This protein binds this small molecule.
Small molecule (SMILES): CC(=O)N[C@H]1[C@H](O[C@H]2[C@H](O)[C@@H](NC(C)=O)CO[C@@H]2CO)O[C@H](CO)[C@@H](O[C@@H]2O[C@H](CO[C@H]3O[C@H](CO)[C@@H](O)[C@H](O)[C@@H]3O)[C@@H](O)[C@H](O[C@H]3O[C@H](CO)[C@@H](O)[C@H](O)[C@@H]3O)[C@@H]2O)[C@@H]1O

Sequence of chain 1.C:
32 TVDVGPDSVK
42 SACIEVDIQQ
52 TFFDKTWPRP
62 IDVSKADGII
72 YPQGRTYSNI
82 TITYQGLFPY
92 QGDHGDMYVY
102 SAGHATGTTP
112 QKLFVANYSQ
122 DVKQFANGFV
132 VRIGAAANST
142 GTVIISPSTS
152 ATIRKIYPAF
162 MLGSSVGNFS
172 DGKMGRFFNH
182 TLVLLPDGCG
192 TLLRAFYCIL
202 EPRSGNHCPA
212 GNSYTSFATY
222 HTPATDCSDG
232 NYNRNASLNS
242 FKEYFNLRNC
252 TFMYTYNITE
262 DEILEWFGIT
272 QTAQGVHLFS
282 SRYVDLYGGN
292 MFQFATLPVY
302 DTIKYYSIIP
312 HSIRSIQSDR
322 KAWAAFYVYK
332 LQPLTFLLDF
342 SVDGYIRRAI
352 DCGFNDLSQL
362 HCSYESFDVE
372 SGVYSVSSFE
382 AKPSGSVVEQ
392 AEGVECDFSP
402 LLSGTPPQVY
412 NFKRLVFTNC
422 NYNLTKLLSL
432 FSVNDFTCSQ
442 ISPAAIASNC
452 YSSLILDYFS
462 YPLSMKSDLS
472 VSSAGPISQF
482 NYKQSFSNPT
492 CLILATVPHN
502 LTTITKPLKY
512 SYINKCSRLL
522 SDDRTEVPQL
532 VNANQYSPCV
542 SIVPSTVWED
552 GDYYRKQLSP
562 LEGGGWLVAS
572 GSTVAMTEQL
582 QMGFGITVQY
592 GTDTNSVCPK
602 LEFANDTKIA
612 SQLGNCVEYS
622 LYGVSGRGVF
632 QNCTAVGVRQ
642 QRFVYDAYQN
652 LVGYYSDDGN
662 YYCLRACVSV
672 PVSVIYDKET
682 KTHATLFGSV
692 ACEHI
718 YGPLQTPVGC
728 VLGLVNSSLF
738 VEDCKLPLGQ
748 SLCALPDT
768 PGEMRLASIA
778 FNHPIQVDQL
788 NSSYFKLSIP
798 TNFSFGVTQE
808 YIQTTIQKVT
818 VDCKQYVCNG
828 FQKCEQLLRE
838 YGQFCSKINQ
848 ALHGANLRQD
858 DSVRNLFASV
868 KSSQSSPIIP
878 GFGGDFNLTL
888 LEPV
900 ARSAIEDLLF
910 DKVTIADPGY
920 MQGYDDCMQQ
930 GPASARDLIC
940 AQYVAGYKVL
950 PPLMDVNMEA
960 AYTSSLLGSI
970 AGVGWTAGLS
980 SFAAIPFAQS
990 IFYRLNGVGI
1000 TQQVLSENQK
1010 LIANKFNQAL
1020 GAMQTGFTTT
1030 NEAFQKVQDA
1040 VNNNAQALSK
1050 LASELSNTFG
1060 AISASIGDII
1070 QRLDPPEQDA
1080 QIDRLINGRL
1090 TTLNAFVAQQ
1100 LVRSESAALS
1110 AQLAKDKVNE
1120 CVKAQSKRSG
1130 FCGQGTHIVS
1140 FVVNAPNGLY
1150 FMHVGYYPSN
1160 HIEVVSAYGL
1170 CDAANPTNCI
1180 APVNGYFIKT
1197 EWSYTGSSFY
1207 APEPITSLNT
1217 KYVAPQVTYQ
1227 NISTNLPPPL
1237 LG

Binding-site contacts:
Ligand atom N2 contacts residue ASN180 of chain 1.B at 3.0 Å (h-bond).
Ligand atom C3 contacts residue ASN180 of chain 1.B at 3.9 Å.
Ligand atom C8 contacts residue SER542 of chain 1.C at 4.0 Å.
Ligand atom C8 contacts residue VAL544 of chain 1.C at 3.9 Å (hydrophobic).
Ligand atom C2 contacts residue SER542 of chain 1.C at 3.6 Å.
Ligand atom C8 contacts residue VAL541 of chain 1.C at 3.3 Å (hydrophobic).
Ligand atom C5 contacts residue ASN180 of chain 1.B at 3.7 Å.
Ligand atom O5 contacts residue PHE179 of chain 1.B at 4.1 Å.
Ligand atom N2 contacts residue SER542 of chain 1.C at 2.9 Å (h-bond).
Ligand atom C1 contacts residue SER542 of chain 1.C at 3.8 Å.
Ligand atom O6 contacts residue PHE179 of chain 1.B at 4.1 Å.
Ligand atom O3 contacts residue SER542 of chain 1.C at 4.2 Å.
Ligand atom C4 contacts residue ASN180 of chain 1.B at 4.3 Å.
Ligand atom C3 contacts residue SER542 of chain 1.C at 3.6 Å.
Ligand atom C7 contacts residue SER542 of chain 1.C at 3.8 Å.
Ligand atom C1 contacts residue ASN180 of chain 1.B at 1.5 Å.
Ligand atom O5 contacts residue ASN180 of chain 1.B at 2.4 Å (h-bond).
Ligand atom C7 contacts residue ASN180 of chain 1.B at 3.5 Å.
Ligand atom O7 contacts residue ASN180 of chain 1.B at 3.7 Å.
Ligand atom C6 contacts residue PHE179 of chain 1.B at 3.7 Å (hydrophobic).
Ligand atom C2 contacts residue ASN180 of chain 1.B at 2.5 Å.

Sequence of chain 1.B:
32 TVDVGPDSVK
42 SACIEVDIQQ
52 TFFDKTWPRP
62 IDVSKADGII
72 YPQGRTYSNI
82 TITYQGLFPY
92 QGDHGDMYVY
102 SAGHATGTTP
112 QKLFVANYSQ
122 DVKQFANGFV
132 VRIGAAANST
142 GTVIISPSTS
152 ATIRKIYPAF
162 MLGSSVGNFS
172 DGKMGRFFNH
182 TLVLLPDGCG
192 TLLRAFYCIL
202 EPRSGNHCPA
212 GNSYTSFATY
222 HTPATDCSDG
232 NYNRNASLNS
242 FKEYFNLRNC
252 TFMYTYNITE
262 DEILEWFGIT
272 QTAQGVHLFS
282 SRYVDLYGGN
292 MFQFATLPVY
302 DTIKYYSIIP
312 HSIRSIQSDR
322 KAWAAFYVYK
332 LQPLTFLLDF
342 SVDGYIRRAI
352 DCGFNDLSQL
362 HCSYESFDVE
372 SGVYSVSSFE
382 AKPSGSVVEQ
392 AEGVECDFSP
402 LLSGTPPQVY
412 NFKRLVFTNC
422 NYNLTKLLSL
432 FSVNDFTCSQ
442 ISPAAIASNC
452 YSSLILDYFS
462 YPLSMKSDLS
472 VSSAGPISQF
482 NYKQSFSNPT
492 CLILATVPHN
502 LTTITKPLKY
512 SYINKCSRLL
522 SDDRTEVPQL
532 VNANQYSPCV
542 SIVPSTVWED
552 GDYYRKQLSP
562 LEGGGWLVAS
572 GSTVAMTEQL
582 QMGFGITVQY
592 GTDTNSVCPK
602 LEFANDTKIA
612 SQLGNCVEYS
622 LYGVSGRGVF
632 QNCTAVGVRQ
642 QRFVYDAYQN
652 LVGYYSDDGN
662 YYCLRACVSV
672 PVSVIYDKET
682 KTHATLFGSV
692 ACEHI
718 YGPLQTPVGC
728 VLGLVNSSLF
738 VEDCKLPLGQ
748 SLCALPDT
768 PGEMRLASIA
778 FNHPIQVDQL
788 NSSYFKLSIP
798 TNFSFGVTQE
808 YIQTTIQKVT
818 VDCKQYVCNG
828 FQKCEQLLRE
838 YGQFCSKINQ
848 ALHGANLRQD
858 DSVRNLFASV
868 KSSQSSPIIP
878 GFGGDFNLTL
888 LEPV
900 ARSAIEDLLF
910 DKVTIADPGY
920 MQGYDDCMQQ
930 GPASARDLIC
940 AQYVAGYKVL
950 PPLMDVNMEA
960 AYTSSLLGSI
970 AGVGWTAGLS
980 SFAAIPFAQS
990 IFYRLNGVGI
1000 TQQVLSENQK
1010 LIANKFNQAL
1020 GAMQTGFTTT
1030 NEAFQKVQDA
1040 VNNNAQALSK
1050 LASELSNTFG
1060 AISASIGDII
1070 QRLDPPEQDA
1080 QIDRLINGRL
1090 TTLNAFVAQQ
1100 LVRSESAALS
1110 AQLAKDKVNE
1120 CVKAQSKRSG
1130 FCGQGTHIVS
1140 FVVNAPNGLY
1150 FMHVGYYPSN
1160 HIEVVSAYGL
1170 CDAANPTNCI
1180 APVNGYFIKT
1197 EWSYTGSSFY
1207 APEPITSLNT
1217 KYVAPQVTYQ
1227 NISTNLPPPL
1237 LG